Binding-site contacts:
Ligand atom O2 contacts residue LYS175 of chain 1.E at 3.0 Å (salt-bridge).
Ligand atom O1P contacts residue GLY404 of chain 1.E at 2.8 Å (h-bond).
Ligand atom O2P contacts residue GLY381 of chain 1.E at 2.8 Å (h-bond).
Ligand atom O6 contacts residue GLU60 of chain 1.F at 3.5 Å (salt-bridge).
Ligand atom C3 contacts residue KCX201 of chain 1.E at 3.2 Å.
Ligand atom O3 contacts residue KCX201 of chain 1.E at 2.7 Å (h-bond).
Ligand atom P1 contacts residue THR65 of chain 1.F at 3.4 Å.
Ligand atom O1P contacts residue LYS175 of chain 1.E at 3.4 Å.
Ligand atom O2 contacts residue ASP203 of chain 1.E at 3.3 Å (salt-bridge).
Ligand atom O2 contacts residue KCX201 of chain 1.E at 3.1 Å (h-bond).
Ligand atom O5 contacts residue LEU335 of chain 1.E at 3.4 Å.
Ligand atom O2P contacts residue THR65 of chain 1.F at 3.4 Å (h-bond).
Ligand atom O7 contacts residue LYS175 of chain 1.E at 3.4 Å (salt-bridge).
Ligand atom O5P contacts residue SER379 of chain 1.E at 3.5 Å (h-bond).
Ligand atom C contacts residue LYS175 of chain 1.E at 3.4 Å.
Ligand atom O1P contacts residue THR65 of chain 1.F at 2.5 Å (h-bond).
Ligand atom O2 contacts residue THR173 of chain 1.E at 3.2 Å (h-bond).
Ligand atom O3 contacts residue GLU204 of chain 1.E at 3.0 Å (salt-bridge).
Ligand atom O3 contacts residue MG1 of chain 1.PA at 2.1 Å.
Ligand atom O6P contacts residue ARG295 of chain 1.E at 2.9 Å (salt-bridge).
Ligand atom C3 contacts residue MG1 of chain 1.PA at 3.0 Å.
Ligand atom C2 contacts residue MG1 of chain 1.PA at 2.8 Å.
Ligand atom O2P contacts residue GLY380 of chain 1.E at 3.3 Å.
Ligand atom O3P contacts residue GLY403 of chain 1.E at 2.8 Å (h-bond).
Ligand atom O2 contacts residue MG1 of chain 1.PA at 2.2 Å.
Ligand atom O5P contacts residue HIS327 of chain 1.E at 2.8 Å (h-bond).
Ligand atom O3 contacts residue HIS294 of chain 1.E at 2.9 Å (h-bond).
Ligand atom O7 contacts residue MG1 of chain 1.PA at 2.1 Å.
Ligand atom O7 contacts residue LYS177 of chain 1.E at 2.7 Å (salt-bridge).
Ligand atom O7 contacts residue GLU204 of chain 1.E at 3.2 Å (salt-bridge).
Ligand atom O7 contacts residue ASP203 of chain 1.E at 3.0 Å (salt-bridge).
Ligand atom O7 contacts residue ASN123 of chain 1.F at 3.0 Å (h-bond).
Ligand atom O2P contacts residue LYS334 of chain 1.E at 2.8 Å (salt-bridge).
Ligand atom O1 contacts residue LYS175 of chain 1.E at 3.2 Å (salt-bridge).
Ligand atom C contacts residue MG1 of chain 1.PA at 2.8 Å.
Ligand atom O2P contacts residue TRP66 of chain 1.F at 3.3 Å.
Ligand atom O6 contacts residue LYS334 of chain 1.E at 2.9 Å (salt-bridge).
Ligand atom O4 contacts residue GLY380 of chain 1.E at 3.2 Å.
Ligand atom O4P contacts residue ARG295 of chain 1.E at 2.9 Å (salt-bridge).
Ligand atom O4 contacts residue SER379 of chain 1.E at 3.2 Å (h-bond).

Sequence of chain 1.F:
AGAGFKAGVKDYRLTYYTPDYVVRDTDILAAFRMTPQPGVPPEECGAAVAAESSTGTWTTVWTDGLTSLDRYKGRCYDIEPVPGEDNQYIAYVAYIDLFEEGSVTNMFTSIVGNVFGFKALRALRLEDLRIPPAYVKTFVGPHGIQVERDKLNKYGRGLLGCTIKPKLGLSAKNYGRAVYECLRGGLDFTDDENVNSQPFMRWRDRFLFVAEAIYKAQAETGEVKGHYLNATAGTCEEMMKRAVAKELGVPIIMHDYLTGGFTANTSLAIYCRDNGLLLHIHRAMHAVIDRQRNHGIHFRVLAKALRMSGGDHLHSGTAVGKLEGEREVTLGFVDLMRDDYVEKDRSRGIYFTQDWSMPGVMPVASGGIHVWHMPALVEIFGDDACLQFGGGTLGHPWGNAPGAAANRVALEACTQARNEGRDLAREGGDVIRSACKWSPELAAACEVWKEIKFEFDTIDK

Sequence of chain 1.E:
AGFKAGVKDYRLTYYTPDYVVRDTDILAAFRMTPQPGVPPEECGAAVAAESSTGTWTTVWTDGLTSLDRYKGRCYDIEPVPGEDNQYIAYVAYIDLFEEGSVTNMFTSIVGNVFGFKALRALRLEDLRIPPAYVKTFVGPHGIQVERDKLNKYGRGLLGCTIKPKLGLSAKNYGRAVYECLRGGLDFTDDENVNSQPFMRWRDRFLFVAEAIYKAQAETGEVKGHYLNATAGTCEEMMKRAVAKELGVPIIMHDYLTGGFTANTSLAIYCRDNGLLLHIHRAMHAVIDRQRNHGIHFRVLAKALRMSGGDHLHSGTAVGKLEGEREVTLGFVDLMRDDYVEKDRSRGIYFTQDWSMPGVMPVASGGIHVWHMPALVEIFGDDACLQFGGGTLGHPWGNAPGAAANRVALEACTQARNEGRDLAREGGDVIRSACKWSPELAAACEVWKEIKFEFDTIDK

A protein and the small-molecule ligand that binds it are described below.
Small molecule (SMILES): O=C(O)[C@@](O)(COP(=O)(O)O)[C@H](O)[C@H](O)COP(=O)(O)O